Binding-site contacts:
Ligand atom C14 contacts residue HIS157 of chain 1.A at 3.7 Å.
Ligand atom N3 contacts residue TYR88 of chain 1.A at 4.0 Å.
Ligand atom C7 contacts residue GLU146 of chain 1.A at 3.2 Å.
Ligand atom C1 contacts residue TYR88 of chain 1.A at 2.9 Å (hydrophobic).
Ligand atom N1 contacts residue PHE91 of chain 1.A at 4.1 Å.
Ligand atom C14 contacts residue PHE91 of chain 1.A at 3.6 Å (hydrophobic).
Ligand atom C15 contacts residue LYS61 of chain 1.A at 4.0 Å.
Ligand atom C14 contacts residue GLU146 of chain 1.A at 4.0 Å.
Ligand atom C13 contacts residue PHE91 of chain 1.A at 3.5 Å (hydrophobic).
Ligand atom C9 contacts residue HIS157 of chain 1.A at 3.9 Å.
Ligand atom N2 contacts residue GLU146 of chain 1.A at 3.7 Å.
Ligand atom C15 contacts residue PHE91 of chain 1.A at 4.1 Å (hydrophobic).
Ligand atom C12 contacts residue HIS157 of chain 1.A at 4.0 Å.
Ligand atom C15 contacts residue HIS157 of chain 1.A at 4.3 Å.
Ligand atom C15 contacts residue PRO121 of chain 1.A at 3.6 Å (hydrophobic).
Ligand atom C9 contacts residue PHE91 of chain 1.A at 4.4 Å (hydrophobic).
Ligand atom C14 contacts residue ARG219 of chain 1.A at 4.0 Å.
Ligand atom C6 contacts residue ALA145 of chain 1.A at 4.0 Å (hydrophobic).
Ligand atom C11 contacts residue HIS157 of chain 1.A at 4.0 Å.
Ligand atom N3 contacts residue PHE91 of chain 1.A at 3.9 Å.
Ligand atom C3 contacts residue TYR88 of chain 1.A at 3.9 Å (hydrophobic).
Ligand atom C12 contacts residue TYR88 of chain 1.A at 4.4 Å (hydrophobic).
Ligand atom C12 contacts residue PHE91 of chain 1.A at 4.0 Å (hydrophobic).
Ligand atom N3 contacts residue PRO121 of chain 1.A at 3.2 Å.
Ligand atom N3 contacts residue SER87 of chain 1.A at 4.2 Å.
Ligand atom C2 contacts residue TYR88 of chain 1.A at 3.0 Å (hydrophobic).
Ligand atom C13 contacts residue ARG219 of chain 1.A at 4.2 Å.
Ligand atom C7 contacts residue PHE91 of chain 1.A at 4.0 Å (hydrophobic).
Ligand atom C6 contacts residue TYR88 of chain 1.A at 3.8 Å (hydrophobic).
Ligand atom N3 contacts residue LYS61 of chain 1.A at 3.4 Å.
Ligand atom N1 contacts residue ALA145 of chain 1.A at 4.3 Å.
Ligand atom C13 contacts residue HIS157 of chain 1.A at 3.9 Å.
Ligand atom N1 contacts residue TRP96 of chain 1.A at 4.4 Å.
Ligand atom C13 contacts residue PRO121 of chain 1.A at 4.3 Å (hydrophobic).
Ligand atom C11 contacts residue TYR88 of chain 1.A at 4.0 Å (hydrophobic).
Ligand atom C8 contacts residue GLU146 of chain 1.A at 3.5 Å.
Ligand atom C9 contacts residue GLU146 of chain 1.A at 4.3 Å.
Ligand atom C5 contacts residue ALA145 of chain 1.A at 4.4 Å (hydrophobic).
Ligand atom N1 contacts residue GLU146 of chain 1.A at 3.9 Å.
Ligand atom C10 contacts residue HIS157 of chain 1.A at 3.9 Å.

A small-molecule ligand and the protein it binds are described below.
Small molecule (SMILES): N#Cc1ccc(Cn2cnc3ccccc32)cc1

Sequence of chain 1.A:
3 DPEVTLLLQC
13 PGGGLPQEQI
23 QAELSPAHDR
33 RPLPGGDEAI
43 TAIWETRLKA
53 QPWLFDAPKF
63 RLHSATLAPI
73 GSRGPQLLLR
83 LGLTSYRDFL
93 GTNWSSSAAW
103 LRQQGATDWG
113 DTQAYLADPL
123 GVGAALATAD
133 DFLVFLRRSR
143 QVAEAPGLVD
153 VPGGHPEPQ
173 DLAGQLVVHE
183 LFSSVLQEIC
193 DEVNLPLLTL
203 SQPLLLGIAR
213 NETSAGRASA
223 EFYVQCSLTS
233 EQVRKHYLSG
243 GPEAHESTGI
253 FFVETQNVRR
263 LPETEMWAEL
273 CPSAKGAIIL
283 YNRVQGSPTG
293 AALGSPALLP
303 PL